Binding-site contacts:
Ligand atom CA contacts residue GLU104 of chain 1.A at 3.7 Å.
Ligand atom C contacts residue LYS10 of chain 1.A at 3.5 Å.
Ligand atom CB contacts residue GLU104 of chain 1.A at 3.3 Å.
Ligand atom OXT contacts residue ASN14 of chain 1.A at 2.9 Å (h-bond).
Ligand atom O contacts residue LYS10 of chain 1.A at 2.8 Å (salt-bridge).
Ligand atom O contacts residue TYR17 of chain 1.A at 3.3 Å.
Ligand atom C contacts residue LYS75 of chain 1.A at 3.6 Å.
Ligand atom OD1 contacts residue LYS75 of chain 1.A at 3.7 Å.
Ligand atom O contacts residue ARG79 of chain 1.A at 2.7 Å (salt-bridge).
Ligand atom CB contacts residue GOL1 of chain 1.L at 3.4 Å.
Ligand atom CB contacts residue ASN14 of chain 1.A at 3.7 Å.
Ligand atom CG1 contacts residue TYR29 of chain 1.A at 3.6 Å (hydrophobic).
Ligand atom OD2 contacts residue LYS75 of chain 1.A at 2.9 Å (salt-bridge).
Ligand atom OE1 contacts residue LYS115 of chain 1.B at 3.1 Å (salt-bridge).
Ligand atom CB contacts residue ASN45 of chain 1.A at 3.5 Å.
Ligand atom C contacts residue ARG79 of chain 1.A at 3.7 Å.
Ligand atom CB contacts residue TYR29 of chain 1.A at 3.7 Å (hydrophobic).
Ligand atom OG contacts residue GLU104 of chain 1.A at 2.6 Å (salt-bridge).
Ligand atom OXT contacts residue THR41 of chain 1.A at 3.7 Å.
Ligand atom CG contacts residue LEU78 of chain 1.A at 3.8 Å (hydrophobic).
Ligand atom N contacts residue ASN45 of chain 1.A at 3.1 Å (h-bond).
Ligand atom CG2 contacts residue ASN14 of chain 1.A at 3.5 Å.
Ligand atom CG contacts residue LYS75 of chain 1.A at 3.7 Å.
Ligand atom CA contacts residue ASN45 of chain 1.A at 3.6 Å.
Ligand atom N contacts residue GLU104 of chain 1.A at 2.9 Å (salt-bridge).
Ligand atom CA contacts residue GLU104 of chain 1.A at 3.7 Å.
Ligand atom O contacts residue LYS75 of chain 1.A at 3.0 Å (salt-bridge).
Ligand atom O contacts residue ARG79 of chain 1.A at 2.8 Å (salt-bridge).
Ligand atom OXT contacts residue ASN45 of chain 1.A at 2.9 Å (h-bond).
Ligand atom CE contacts residue LEU78 of chain 1.A at 3.6 Å (hydrophobic).
Ligand atom CA contacts residue GOL1 of chain 1.L at 3.7 Å.
Ligand atom CE contacts residue THR82 of chain 1.A at 3.2 Å.
Ligand atom C contacts residue GLU104 of chain 1.A at 3.7 Å.
Ligand atom CE contacts residue ARG79 of chain 1.A at 3.7 Å.
Ligand atom C contacts residue ARG79 of chain 1.A at 3.6 Å.
Ligand atom O contacts residue LYS75 of chain 1.A at 2.7 Å (salt-bridge).
Ligand atom C contacts residue ASN14 of chain 1.A at 3.7 Å.
Ligand atom CG2 contacts residue TYR29 of chain 1.A at 3.6 Å (hydrophobic).
Ligand atom O contacts residue ASN107 of chain 1.A at 3.4 Å (h-bond).
Ligand atom OXT contacts residue LYS10 of chain 1.A at 3.2 Å (salt-bridge).

Sequence of chain 1.A:
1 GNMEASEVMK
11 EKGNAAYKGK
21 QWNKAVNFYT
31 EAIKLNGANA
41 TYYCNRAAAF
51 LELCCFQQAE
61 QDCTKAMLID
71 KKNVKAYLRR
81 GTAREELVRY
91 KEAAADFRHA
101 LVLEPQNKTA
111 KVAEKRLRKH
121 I

The protein below binds the small molecule below.
Small molecule (SMILES): CSCC[C@H](NC(=O)[C@H](CCCCN)NC(=O)[C@H](CO)NC(=O)CN)C(=O)N[C@@H](CCC(=O)O)C(=O)N[C@@H](CCC(=O)O)C(=O)N[C@H](C(=O)N[C@@H](CC(=O)O)C(=O)O)C(C)C

Sequence of chain 1.B:
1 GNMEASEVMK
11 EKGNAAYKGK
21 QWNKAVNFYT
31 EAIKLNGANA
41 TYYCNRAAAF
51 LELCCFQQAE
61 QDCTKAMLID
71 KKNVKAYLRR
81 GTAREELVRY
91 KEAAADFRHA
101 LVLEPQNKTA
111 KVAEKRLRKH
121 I